Binding-site contacts:
Ligand atom C3 contacts residue HIS186 of chain 1.A at 4.1 Å.
Ligand atom C7 contacts residue ILE206 of chain 1.A at 3.9 Å (hydrophobic).
Ligand atom C5 contacts residue THR143 of chain 1.A at 4.1 Å.
Ligand atom C2 contacts residue HIS186 of chain 1.A at 4.1 Å.
Ligand atom N2 contacts residue ILE206 of chain 1.A at 3.9 Å.
Ligand atom O5 contacts residue LYS185 of chain 1.A at 3.9 Å.
Ligand atom C5 contacts residue TRP184 of chain 1.A at 3.8 Å (hydrophobic).
Ligand atom C6 contacts residue THR143 of chain 1.A at 3.7 Å.
Ligand atom O3 contacts residue TRP187 of chain 1.A at 4.2 Å.
Ligand atom O6 contacts residue THR143 of chain 1.A at 3.8 Å.
Ligand atom C8 contacts residue HIS186 of chain 1.A at 3.8 Å.
Ligand atom O7 contacts residue HIS186 of chain 1.A at 3.0 Å.
Ligand atom O4 contacts residue TRP187 of chain 1.A at 3.7 Å.
Ligand atom C2 contacts residue HIS186 of chain 1.A at 4.1 Å.
Ligand atom C4 contacts residue ASN141 of chain 1.A at 4.2 Å.
Ligand atom C6 contacts residue LYS185 of chain 1.A at 3.9 Å.
Ligand atom N2 contacts residue ASN141 of chain 1.A at 2.9 Å (h-bond).
Ligand atom O2 contacts residue TRP187 of chain 1.A at 3.7 Å.
Ligand atom C8 contacts residue ILE206 of chain 1.A at 3.6 Å (hydrophobic).
Ligand atom O7 contacts residue THR202 of chain 1.A at 3.9 Å.
Ligand atom C1 contacts residue ASN141 of chain 1.A at 1.4 Å.
Ligand atom C5 contacts residue ASN141 of chain 1.A at 3.6 Å.
Ligand atom O5 contacts residue TRP187 of chain 1.A at 3.8 Å.
Ligand atom O7 contacts residue ASN141 of chain 1.A at 3.0 Å (h-bond).
Ligand atom O3 contacts residue HIS186 of chain 1.A at 3.0 Å (h-bond).
Ligand atom O5 contacts residue TRP184 of chain 1.A at 4.2 Å.
Ligand atom C5 contacts residue HIS204 of chain 1.A at 4.2 Å.
Ligand atom C1 contacts residue HIS186 of chain 1.A at 4.0 Å.
Ligand atom O4 contacts residue HIS204 of chain 1.A at 4.1 Å.
Ligand atom O5 contacts residue ASN141 of chain 1.A at 2.4 Å (h-bond).
Ligand atom C7 contacts residue ASN141 of chain 1.A at 3.1 Å.
Ligand atom C3 contacts residue HIS204 of chain 1.A at 4.1 Å.
Ligand atom C7 contacts residue HIS186 of chain 1.A at 3.3 Å.
Ligand atom C2 contacts residue ASN141 of chain 1.A at 2.5 Å.
Ligand atom O6 contacts residue TRP187 of chain 1.A at 3.8 Å.
Ligand atom C3 contacts residue ASN141 of chain 1.A at 3.8 Å.
Ligand atom N2 contacts residue HIS186 of chain 1.A at 3.6 Å.
Ligand atom C1 contacts residue LYS185 of chain 1.A at 3.8 Å.
Ligand atom O2 contacts residue HIS186 of chain 1.A at 4.2 Å.
Ligand atom C3 contacts residue TRP187 of chain 1.A at 4.1 Å (hydrophobic).

Sequence of chain 1.A:
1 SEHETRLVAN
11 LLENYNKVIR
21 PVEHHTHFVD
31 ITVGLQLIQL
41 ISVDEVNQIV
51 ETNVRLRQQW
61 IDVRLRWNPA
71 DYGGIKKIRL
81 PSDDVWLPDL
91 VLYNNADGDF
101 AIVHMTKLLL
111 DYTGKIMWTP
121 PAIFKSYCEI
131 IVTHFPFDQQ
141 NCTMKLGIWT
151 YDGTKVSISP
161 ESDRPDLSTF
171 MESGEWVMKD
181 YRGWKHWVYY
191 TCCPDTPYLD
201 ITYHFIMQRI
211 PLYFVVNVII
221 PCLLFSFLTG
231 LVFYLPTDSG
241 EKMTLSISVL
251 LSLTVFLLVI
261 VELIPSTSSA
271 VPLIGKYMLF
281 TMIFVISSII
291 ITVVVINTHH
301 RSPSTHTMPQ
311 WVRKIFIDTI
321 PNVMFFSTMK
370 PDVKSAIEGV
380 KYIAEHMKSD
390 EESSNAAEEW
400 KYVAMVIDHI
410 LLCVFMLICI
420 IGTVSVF

The small molecule below binds the protein below.
Small molecule (SMILES): CC(=O)N[C@H]1[C@H](O[C@H]2[C@H](O)[C@@H](NC(C)=O)CO[C@@H]2CO)O[C@H](CO)[C@@H](O[C@@H]2O[C@H](CO[C@H]3O[C@H](CO[C@H]4O[C@H](CO)[C@@H](O)[C@H](O)[C@@H]4O)[C@@H](O)[C@H](O)[C@@H]3O)[C@@H](O)[C@H](O)[C@@H]2O)[C@@H]1O